This small molecule binds to this protein.
Small molecule (SMILES): CC(=O)N[C@@H]1[C@@H](O)[C@H](O)[C@@H](CO)O[C@H]1O

Sequence of chain 1.A:
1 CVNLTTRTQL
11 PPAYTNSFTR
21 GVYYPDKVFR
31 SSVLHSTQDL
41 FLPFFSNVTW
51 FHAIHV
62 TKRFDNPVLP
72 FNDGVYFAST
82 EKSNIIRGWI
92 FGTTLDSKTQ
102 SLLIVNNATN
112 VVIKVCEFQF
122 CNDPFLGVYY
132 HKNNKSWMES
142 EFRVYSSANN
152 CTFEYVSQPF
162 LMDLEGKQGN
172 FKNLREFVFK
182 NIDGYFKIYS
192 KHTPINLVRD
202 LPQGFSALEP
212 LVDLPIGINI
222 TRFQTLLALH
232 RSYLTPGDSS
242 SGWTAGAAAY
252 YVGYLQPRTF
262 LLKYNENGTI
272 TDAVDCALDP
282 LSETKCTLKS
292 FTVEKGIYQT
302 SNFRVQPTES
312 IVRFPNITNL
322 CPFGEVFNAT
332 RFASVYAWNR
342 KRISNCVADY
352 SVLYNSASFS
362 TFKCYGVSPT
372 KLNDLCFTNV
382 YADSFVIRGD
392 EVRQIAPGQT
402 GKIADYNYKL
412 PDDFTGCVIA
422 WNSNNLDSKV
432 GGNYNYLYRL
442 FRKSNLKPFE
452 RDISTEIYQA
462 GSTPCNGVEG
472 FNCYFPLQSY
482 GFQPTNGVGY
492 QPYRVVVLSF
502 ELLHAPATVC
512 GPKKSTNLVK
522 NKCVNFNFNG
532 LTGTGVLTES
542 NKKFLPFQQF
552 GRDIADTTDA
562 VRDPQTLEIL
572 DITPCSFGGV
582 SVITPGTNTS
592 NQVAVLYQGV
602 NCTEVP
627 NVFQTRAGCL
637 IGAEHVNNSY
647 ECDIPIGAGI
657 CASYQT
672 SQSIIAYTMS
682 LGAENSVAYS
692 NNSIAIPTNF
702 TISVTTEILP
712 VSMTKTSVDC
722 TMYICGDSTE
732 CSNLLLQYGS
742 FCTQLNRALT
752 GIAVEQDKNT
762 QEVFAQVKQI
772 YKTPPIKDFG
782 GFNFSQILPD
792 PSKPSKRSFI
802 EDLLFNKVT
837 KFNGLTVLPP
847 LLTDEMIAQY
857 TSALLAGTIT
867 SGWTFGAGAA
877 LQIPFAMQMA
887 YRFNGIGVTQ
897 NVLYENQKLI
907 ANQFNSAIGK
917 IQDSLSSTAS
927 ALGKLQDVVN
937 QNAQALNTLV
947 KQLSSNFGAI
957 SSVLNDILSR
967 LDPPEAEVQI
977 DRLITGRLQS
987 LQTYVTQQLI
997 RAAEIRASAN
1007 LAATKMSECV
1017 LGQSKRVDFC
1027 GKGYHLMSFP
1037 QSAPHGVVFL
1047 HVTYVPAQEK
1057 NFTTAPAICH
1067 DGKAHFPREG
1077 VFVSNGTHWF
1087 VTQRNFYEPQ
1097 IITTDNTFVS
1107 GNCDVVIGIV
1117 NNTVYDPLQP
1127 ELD

Binding-site contacts:
Ligand atom C2 contacts residue ASN784 of chain 1.A at 2.5 Å.
Ligand atom C5 contacts residue ASN784 of chain 1.A at 3.6 Å.
Ligand atom N2 contacts residue ASN784 of chain 1.A at 2.9 Å (h-bond).
Ligand atom C1 contacts residue ASN784 of chain 1.A at 1.4 Å.
Ligand atom C5 contacts residue SER786 of chain 1.A at 3.5 Å.
Ligand atom C8 contacts residue ASN784 of chain 1.A at 3.4 Å.
Ligand atom C4 contacts residue ASN784 of chain 1.A at 4.2 Å.
Ligand atom O7 contacts residue ASN784 of chain 1.A at 3.3 Å (h-bond).
Ligand atom O5 contacts residue SER786 of chain 1.A at 3.0 Å (h-bond).
Ligand atom C7 contacts residue ASN784 of chain 1.A at 2.9 Å.
Ligand atom C1 contacts residue SER786 of chain 1.A at 3.5 Å.
Ligand atom C3 contacts residue ASN784 of chain 1.A at 3.8 Å.
Ligand atom C6 contacts residue SER786 of chain 1.A at 3.8 Å.
Ligand atom O5 contacts residue ASN784 of chain 1.A at 2.3 Å (h-bond).